Binding-site contacts:
Ligand atom CB contacts residue GLN245 of chain 3.E at 3.5 Å.
Ligand atom CZ contacts residue ARG149 of chain 3.D at 3.8 Å.
Ligand atom CD1 contacts residue PRO180 of chain 3.E at 3.5 Å (hydrophobic).
Ligand atom CG contacts residue ARG450 of chain 3.D at 3.5 Å.
Ligand atom CG contacts residue LYS339 of chain 3.D at 3.8 Å.
Ligand atom OH contacts residue HIS446 of chain 3.D at 3.1 Å (h-bond).
Ligand atom C contacts residue HIS446 of chain 3.D at 3.4 Å.
Ligand atom CB contacts residue LYS339 of chain 3.D at 2.9 Å.
Ligand atom O contacts residue ARG149 of chain 3.D at 2.6 Å (salt-bridge).
Ligand atom CE1 contacts residue ARG149 of chain 3.D at 3.6 Å.
Ligand atom CG contacts residue PRO452 of chain 3.D at 3.5 Å (hydrophobic).
Ligand atom CB contacts residue ARG450 of chain 3.D at 3.6 Å.
Ligand atom CZ contacts residue ASP172 of chain 3.E at 3.9 Å.
Ligand atom CG contacts residue GLU155 of chain 3.D at 3.8 Å.
Ligand atom CE1 contacts residue THR445 of chain 3.D at 3.3 Å.
Ligand atom CG1 contacts residue ARG450 of chain 3.D at 3.4 Å.
Ligand atom OH contacts residue MET179 of chain 3.E at 3.5 Å (h-bond).
Ligand atom O contacts residue HIS446 of chain 3.D at 2.8 Å.
Ligand atom OD2 contacts residue LYS339 of chain 3.D at 3.6 Å.
Ligand atom ND2 contacts residue GLU155 of chain 3.D at 3.1 Å (salt-bridge).
Ligand atom CG1 contacts residue PHE451 of chain 3.D at 3.4 Å (hydrophobic).
Ligand atom CG2 contacts residue LEU145 of chain 3.D at 3.8 Å (hydrophobic).
Ligand atom CG1 contacts residue GLU155 of chain 3.D at 3.8 Å.
Ligand atom O contacts residue ARG450 of chain 3.D at 3.3 Å (salt-bridge).
Ligand atom CZ contacts residue HIS446 of chain 3.D at 3.7 Å.
Ligand atom CB contacts residue PRO452 of chain 3.D at 3.9 Å (hydrophobic).
Ligand atom CG2 contacts residue GLU155 of chain 3.D at 3.7 Å.
Ligand atom OH contacts residue LEU239 of chain 3.E at 3.7 Å.
Ligand atom CE1 contacts residue PRO180 of chain 3.E at 3.2 Å (hydrophobic).
Ligand atom CE2 contacts residue HIS446 of chain 3.D at 3.5 Å.
Ligand atom CG contacts residue TYR244 of chain 3.E at 3.1 Å (hydrophobic).
Ligand atom CE2 contacts residue MET179 of chain 3.E at 3.8 Å (hydrophobic).
Ligand atom OH contacts residue THR445 of chain 3.D at 3.2 Å.
Ligand atom CA contacts residue GLU155 of chain 3.D at 3.9 Å.
Ligand atom OD1 contacts residue LYS339 of chain 3.D at 2.9 Å (salt-bridge).
Ligand atom C contacts residue ARG149 of chain 3.D at 3.8 Å.
Ligand atom CA contacts residue LYS339 of chain 3.D at 3.1 Å.
Ligand atom OD1 contacts residue GLU155 of chain 3.D at 3.8 Å.
Ligand atom CZ contacts residue THR445 of chain 3.D at 3.4 Å.
Ligand atom CD contacts residue ARG450 of chain 3.D at 2.9 Å.

The protein below binds the small molecule below.
Small molecule (SMILES): CC(C)[C@H](NC(=O)[C@@H]1CCCN1C(=O)[C@H](CC(N)=O)NC(=O)[C@H](Cc1ccccc1)NC(=O)[C@@H](N)[C@@H](C)O)C(=O)N[C@@H](Cc1ccc(O)cc1)C(=O)N1CCC[C@H]1C(=O)N[C@@H](Cc1ccc(O)cc1)C(=O)N[C@@H](CC(=O)O)C(=O)N[C@H](C=O)[C@@H](C)O

Sequence of chain 3.D:
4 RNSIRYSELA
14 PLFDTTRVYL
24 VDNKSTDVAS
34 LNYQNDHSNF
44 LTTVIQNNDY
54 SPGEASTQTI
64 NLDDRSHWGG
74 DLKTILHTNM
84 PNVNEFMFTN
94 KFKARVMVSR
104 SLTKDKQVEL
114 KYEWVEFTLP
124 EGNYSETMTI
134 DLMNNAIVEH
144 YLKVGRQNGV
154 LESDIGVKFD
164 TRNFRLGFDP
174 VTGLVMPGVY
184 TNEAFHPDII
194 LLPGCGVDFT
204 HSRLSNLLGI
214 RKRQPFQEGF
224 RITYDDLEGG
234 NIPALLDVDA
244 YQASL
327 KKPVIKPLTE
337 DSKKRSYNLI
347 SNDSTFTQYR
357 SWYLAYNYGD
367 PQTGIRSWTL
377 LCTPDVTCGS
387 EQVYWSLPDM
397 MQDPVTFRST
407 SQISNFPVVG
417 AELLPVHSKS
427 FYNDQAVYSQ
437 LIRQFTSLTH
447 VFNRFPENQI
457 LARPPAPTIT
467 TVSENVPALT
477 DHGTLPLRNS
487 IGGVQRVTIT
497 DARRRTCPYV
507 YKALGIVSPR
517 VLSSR

Sequence of chain 3.E:
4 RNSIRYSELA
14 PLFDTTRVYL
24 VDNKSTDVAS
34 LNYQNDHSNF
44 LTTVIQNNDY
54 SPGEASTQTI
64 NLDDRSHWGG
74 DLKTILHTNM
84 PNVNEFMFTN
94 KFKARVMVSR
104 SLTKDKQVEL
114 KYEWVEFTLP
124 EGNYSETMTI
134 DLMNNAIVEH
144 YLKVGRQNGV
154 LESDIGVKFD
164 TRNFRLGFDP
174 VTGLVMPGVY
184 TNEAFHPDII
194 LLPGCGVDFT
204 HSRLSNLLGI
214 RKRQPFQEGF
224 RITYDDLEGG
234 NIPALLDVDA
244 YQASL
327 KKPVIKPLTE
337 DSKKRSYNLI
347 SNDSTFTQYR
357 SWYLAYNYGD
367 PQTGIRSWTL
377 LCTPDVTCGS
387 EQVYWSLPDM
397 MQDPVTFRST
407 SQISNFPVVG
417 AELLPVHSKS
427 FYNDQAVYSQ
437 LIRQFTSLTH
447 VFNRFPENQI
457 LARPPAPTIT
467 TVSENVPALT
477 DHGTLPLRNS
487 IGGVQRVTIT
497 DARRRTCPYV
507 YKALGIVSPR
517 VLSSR